Binding-site contacts:
Ligand atom C2 contacts residue TYR135 of chain 1.A at 4.0 Å (hydrophobic).
Ligand atom N2 contacts residue ASN118 of chain 1.A at 2.9 Å (h-bond).
Ligand atom O3 contacts residue TYR135 of chain 1.A at 4.4 Å.
Ligand atom C8 contacts residue TYR135 of chain 1.A at 4.2 Å (hydrophobic).
Ligand atom C8 contacts residue ASP290 of chain 1.A at 3.8 Å.
Ligand atom C7 contacts residue LEU137 of chain 1.A at 4.2 Å (hydrophobic).
Ligand atom C8 contacts residue ASN118 of chain 1.A at 4.5 Å.
Ligand atom O5 contacts residue TYR135 of chain 1.A at 4.1 Å.
Ligand atom O7 contacts residue VAL104 of chain 1.A at 4.2 Å.
Ligand atom O7 contacts residue THR105 of chain 1.A at 2.9 Å (h-bond).
Ligand atom C1 contacts residue ASN118 of chain 1.A at 1.4 Å.
Ligand atom C2 contacts residue ASN118 of chain 1.A at 2.5 Å.
Ligand atom O6 contacts residue TYR135 of chain 1.A at 4.0 Å.
Ligand atom C8 contacts residue VAL104 of chain 1.A at 4.1 Å (hydrophobic).
Ligand atom C8 contacts residue GLY289 of chain 1.A at 4.4 Å.
Ligand atom C7 contacts residue ASN118 of chain 1.A at 3.3 Å.
Ligand atom O7 contacts residue ASN118 of chain 1.A at 3.4 Å (h-bond).
Ligand atom C7 contacts residue THR105 of chain 1.A at 3.8 Å.
Ligand atom N2 contacts residue LEU137 of chain 1.A at 4.2 Å.
Ligand atom O6 contacts residue SER120 of chain 1.A at 2.9 Å (h-bond).
Ligand atom C6 contacts residue SER120 of chain 1.A at 4.2 Å.
Ligand atom C7 contacts residue TYR135 of chain 1.A at 4.0 Å (hydrophobic).
Ligand atom C8 contacts residue LEU137 of chain 1.A at 3.7 Å (hydrophobic).
Ligand atom C1 contacts residue TYR135 of chain 1.A at 3.6 Å (hydrophobic).
Ligand atom O4 contacts residue TYR135 of chain 1.A at 4.1 Å.
Ligand atom C5 contacts residue TYR135 of chain 1.A at 3.9 Å (hydrophobic).
Ligand atom C4 contacts residue TYR135 of chain 1.A at 4.3 Å (hydrophobic).
Ligand atom O7 contacts residue TYR135 of chain 1.A at 3.2 Å.
Ligand atom C3 contacts residue TYR135 of chain 1.A at 3.6 Å (hydrophobic).
Ligand atom C3 contacts residue ASN118 of chain 1.A at 3.8 Å.
Ligand atom C4 contacts residue ASN118 of chain 1.A at 4.2 Å.
Ligand atom C5 contacts residue ASN118 of chain 1.A at 3.6 Å.
Ligand atom C8 contacts residue THR105 of chain 1.A at 4.2 Å.
Ligand atom O5 contacts residue ASN118 of chain 1.A at 2.3 Å (h-bond).
Ligand atom N2 contacts residue TYR135 of chain 1.A at 4.0 Å.

The protein below binds the small molecule below.
Small molecule (SMILES): CC(=O)N[C@H]1[C@H](O[C@H]2[C@H](O)[C@@H](NC(C)=O)CO[C@@H]2CO)O[C@H](CO)[C@@H](O)[C@@H]1O

Sequence of chain 1.A:
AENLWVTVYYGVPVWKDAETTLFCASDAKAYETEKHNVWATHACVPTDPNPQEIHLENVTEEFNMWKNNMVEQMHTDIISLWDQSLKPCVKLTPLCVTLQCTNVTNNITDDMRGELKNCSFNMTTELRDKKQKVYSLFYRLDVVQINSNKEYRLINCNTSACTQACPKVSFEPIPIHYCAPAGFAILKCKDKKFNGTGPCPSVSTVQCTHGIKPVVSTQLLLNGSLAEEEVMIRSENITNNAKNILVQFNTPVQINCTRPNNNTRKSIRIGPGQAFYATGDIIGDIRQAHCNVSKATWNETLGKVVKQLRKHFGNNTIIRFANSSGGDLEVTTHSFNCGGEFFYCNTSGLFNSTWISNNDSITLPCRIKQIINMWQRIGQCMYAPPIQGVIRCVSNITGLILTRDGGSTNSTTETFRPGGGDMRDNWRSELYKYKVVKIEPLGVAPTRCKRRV